Sequence of chain 1.A:
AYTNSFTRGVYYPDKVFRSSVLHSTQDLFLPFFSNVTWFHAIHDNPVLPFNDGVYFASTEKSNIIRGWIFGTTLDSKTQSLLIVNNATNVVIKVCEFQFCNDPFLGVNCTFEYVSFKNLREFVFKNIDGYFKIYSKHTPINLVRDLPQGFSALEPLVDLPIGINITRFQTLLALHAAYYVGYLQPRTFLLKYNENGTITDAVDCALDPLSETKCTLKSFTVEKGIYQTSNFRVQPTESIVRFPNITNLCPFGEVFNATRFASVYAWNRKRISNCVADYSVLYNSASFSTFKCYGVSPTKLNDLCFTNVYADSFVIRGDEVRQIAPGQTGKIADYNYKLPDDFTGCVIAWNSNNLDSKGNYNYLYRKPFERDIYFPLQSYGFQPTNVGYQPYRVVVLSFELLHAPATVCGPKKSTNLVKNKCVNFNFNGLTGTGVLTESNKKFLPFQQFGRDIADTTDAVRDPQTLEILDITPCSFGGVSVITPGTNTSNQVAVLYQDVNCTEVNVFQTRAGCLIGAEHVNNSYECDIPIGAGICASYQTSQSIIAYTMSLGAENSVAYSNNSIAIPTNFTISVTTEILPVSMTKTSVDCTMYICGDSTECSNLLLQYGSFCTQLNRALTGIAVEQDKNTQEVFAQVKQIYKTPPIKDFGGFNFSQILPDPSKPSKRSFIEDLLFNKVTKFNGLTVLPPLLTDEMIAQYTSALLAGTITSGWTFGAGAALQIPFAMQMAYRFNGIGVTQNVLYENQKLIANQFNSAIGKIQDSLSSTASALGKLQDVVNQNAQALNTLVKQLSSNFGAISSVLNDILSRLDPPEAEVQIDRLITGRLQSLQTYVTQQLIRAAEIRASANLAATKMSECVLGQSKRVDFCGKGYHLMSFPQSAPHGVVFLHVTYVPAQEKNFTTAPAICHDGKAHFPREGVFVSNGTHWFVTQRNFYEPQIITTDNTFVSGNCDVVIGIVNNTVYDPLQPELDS

Sequence of chain 1.D:
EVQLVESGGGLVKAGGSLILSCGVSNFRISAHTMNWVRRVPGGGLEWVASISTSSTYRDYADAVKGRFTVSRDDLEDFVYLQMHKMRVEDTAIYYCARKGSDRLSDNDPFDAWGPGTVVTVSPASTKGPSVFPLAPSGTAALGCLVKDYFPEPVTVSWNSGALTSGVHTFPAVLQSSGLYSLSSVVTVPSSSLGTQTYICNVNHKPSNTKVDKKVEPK

Sequence of chain 1.G:
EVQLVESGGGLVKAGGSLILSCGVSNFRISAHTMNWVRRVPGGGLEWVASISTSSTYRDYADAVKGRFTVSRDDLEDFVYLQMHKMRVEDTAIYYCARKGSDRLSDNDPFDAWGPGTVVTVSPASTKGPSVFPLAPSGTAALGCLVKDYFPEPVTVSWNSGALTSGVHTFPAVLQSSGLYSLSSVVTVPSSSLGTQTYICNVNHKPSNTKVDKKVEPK

A protein and the small-molecule ligand that binds it are described below.
Small molecule (SMILES): CC(=O)N[C@H]1[C@H](O[C@H]2[C@H](O)[C@@H](NC(C)=O)CO[C@@H]2CO)O[C@H](CO)[C@@H](O[C@@H]2O[C@H](CO[C@H]3O[C@H](CO)[C@@H](O)[C@H](O)[C@@H]3O)[C@@H](O)[C@H](O[C@H]3O[C@H](CO)[C@@H](O)[C@H](O)[C@@H]3O)[C@@H]2O)[C@@H]1O

Binding-site contacts:
Ligand atom C3 contacts residue GLU76 of chain 1.G at 3.2 Å.
Ligand atom O5 contacts residue SER777 of chain 1.A at 3.7 Å.
Ligand atom O3 contacts residue ARG58 of chain 1.D at 2.8 Å (salt-bridge).
Ligand atom O5 contacts residue ASN775 of chain 1.A at 2.3 Å (h-bond).
Ligand atom O6 contacts residue SER55 of chain 1.D at 4.1 Å.
Ligand atom C7 contacts residue ASN775 of chain 1.A at 4.0 Å.
Ligand atom C5 contacts residue ASN775 of chain 1.A at 3.6 Å.
Ligand atom C6 contacts residue THR56 of chain 1.D at 3.5 Å.
Ligand atom O3 contacts residue ARG28 of chain 1.G at 2.8 Å (salt-bridge).
Ligand atom O4 contacts residue ARG28 of chain 1.G at 2.9 Å (salt-bridge).
Ligand atom O2 contacts residue ARG28 of chain 1.G at 3.3 Å (salt-bridge).
Ligand atom C5 contacts residue SER777 of chain 1.A at 3.8 Å.
Ligand atom C3 contacts residue ARG28 of chain 1.G at 3.6 Å.
Ligand atom O4 contacts residue ARG58 of chain 1.D at 3.0 Å (salt-bridge).
Ligand atom O3 contacts residue GLU76 of chain 1.G at 2.7 Å (salt-bridge).
Ligand atom C3 contacts residue ARG28 of chain 1.G at 4.0 Å.
Ligand atom O6 contacts residue GLN778 of chain 1.A at 3.3 Å (h-bond).
Ligand atom C4 contacts residue ARG58 of chain 1.D at 3.9 Å.
Ligand atom C1 contacts residue SER777 of chain 1.A at 3.5 Å.
Ligand atom C4 contacts residue THR56 of chain 1.D at 3.9 Å.
Ligand atom C3 contacts residue ARG58 of chain 1.D at 3.7 Å.
Ligand atom C1 contacts residue ASN775 of chain 1.A at 1.4 Å.
Ligand atom O4 contacts residue ARG28 of chain 1.G at 3.3 Å (salt-bridge).
Ligand atom C5 contacts residue ARG28 of chain 1.G at 3.6 Å.
Ligand atom C3 contacts residue ASN775 of chain 1.A at 3.8 Å.
Ligand atom C6 contacts residue SER55 of chain 1.D at 3.6 Å.
Ligand atom C6 contacts residue GLN778 of chain 1.A at 4.0 Å.
Ligand atom O2 contacts residue LEU75 of chain 1.G at 3.0 Å (h-bond).
Ligand atom C4 contacts residue SER55 of chain 1.D at 3.4 Å.
Ligand atom O6 contacts residue THR56 of chain 1.D at 2.6 Å (h-bond).
Ligand atom O5 contacts residue ARG28 of chain 1.G at 3.2 Å (salt-bridge).
Ligand atom C5 contacts residue SER55 of chain 1.D at 4.1 Å.
Ligand atom N2 contacts residue ASN775 of chain 1.A at 3.0 Å (h-bond).
Ligand atom C2 contacts residue ASN775 of chain 1.A at 2.5 Å.
Ligand atom C5 contacts residue GLN778 of chain 1.A at 4.1 Å.
Ligand atom C1 contacts residue ARG28 of chain 1.G at 3.7 Å.
Ligand atom O4 contacts residue LEU75 of chain 1.G at 3.5 Å.
Ligand atom C2 contacts residue GLU76 of chain 1.G at 3.4 Å.
Ligand atom C4 contacts residue ARG28 of chain 1.G at 3.7 Å.
Ligand atom O4 contacts residue SER55 of chain 1.D at 2.6 Å (h-bond).